Sequence of chain 6.A:
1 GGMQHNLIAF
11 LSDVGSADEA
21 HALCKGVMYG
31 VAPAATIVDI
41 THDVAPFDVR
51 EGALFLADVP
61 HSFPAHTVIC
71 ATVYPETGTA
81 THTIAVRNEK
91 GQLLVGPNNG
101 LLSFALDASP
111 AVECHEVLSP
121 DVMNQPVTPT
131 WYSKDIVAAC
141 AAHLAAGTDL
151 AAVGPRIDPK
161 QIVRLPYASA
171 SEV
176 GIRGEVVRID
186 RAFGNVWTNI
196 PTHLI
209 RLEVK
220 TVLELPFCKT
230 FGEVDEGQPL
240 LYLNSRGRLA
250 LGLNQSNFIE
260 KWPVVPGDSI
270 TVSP

Sequence of chain 4.A:
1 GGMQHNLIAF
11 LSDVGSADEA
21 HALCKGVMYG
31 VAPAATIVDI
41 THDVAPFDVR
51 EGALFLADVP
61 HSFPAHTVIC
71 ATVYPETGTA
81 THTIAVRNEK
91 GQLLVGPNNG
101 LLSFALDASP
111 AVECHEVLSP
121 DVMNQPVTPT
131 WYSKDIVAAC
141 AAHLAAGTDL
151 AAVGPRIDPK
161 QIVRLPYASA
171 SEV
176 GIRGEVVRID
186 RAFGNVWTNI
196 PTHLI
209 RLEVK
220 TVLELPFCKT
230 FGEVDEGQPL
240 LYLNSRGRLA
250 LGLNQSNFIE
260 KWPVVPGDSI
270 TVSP

This protein binds this small molecule.
Small molecule (SMILES): Nc1ncnc2c1ncn2[C@@H]1O[C@H](CCl)[C@@H](O)[C@H]1O

Binding-site contacts:
Ligand atom C3' contacts residue ASP13 of chain 4.A at 3.8 Å.
Ligand atom C6 contacts residue PHE230 of chain 6.A at 3.4 Å (hydrophobic).
Ligand atom N6 contacts residue PHE230 of chain 6.A at 3.4 Å.
Ligand atom C2 contacts residue GLN254 of chain 6.A at 3.6 Å.
Ligand atom N3 contacts residue PRO75 of chain 4.A at 3.4 Å.
Ligand atom N3 contacts residue PHE47 of chain 4.A at 3.6 Å.
Ligand atom C5 contacts residue PHE47 of chain 4.A at 3.3 Å (hydrophobic).
Ligand atom N9 contacts residue PHE230 of chain 6.A at 3.6 Å.
Ligand atom N6 contacts residue ASN190 of chain 6.A at 3.3 Å (h-bond).
Ligand atom C5' contacts residue THR130 of chain 4.A at 3.4 Å.
Ligand atom O3' contacts residue ASP13 of chain 4.A at 3.0 Å (salt-bridge).
Ligand atom N1 contacts residue GLN254 of chain 6.A at 3.0 Å (h-bond).
Ligand atom O4' contacts residue TYR74 of chain 4.A at 3.6 Å.
Ligand atom C2' contacts residue PHE188 of chain 6.A at 3.6 Å (hydrophobic).
Ligand atom C8 contacts residue MET1 of chain 4.C at 3.6 Å (hydrophobic).
Ligand atom C2 contacts residue PRO75 of chain 4.A at 3.7 Å (hydrophobic).
Ligand atom CL contacts residue TRP131 of chain 4.A at 3.5 Å.
Ligand atom N6 contacts residue LEU252 of chain 6.A at 2.9 Å (h-bond).
Ligand atom N3 contacts residue PHE230 of chain 6.A at 3.5 Å.
Ligand atom C2 contacts residue PHE230 of chain 6.A at 3.5 Å (hydrophobic).
Ligand atom CL contacts residue THR130 of chain 4.A at 3.5 Å.
Ligand atom O2' contacts residue TYR74 of chain 4.A at 3.7 Å.
Ligand atom C4 contacts residue PHE230 of chain 6.A at 3.5 Å (hydrophobic).
Ligand atom O2' contacts residue ASP13 of chain 4.A at 2.8 Å (salt-bridge).
Ligand atom O4' contacts residue THR77 of chain 4.A at 3.6 Å.
Ligand atom O3' contacts residue THR72 of chain 4.A at 3.2 Å (h-bond).
Ligand atom C6 contacts residue PHE47 of chain 4.A at 3.5 Å (hydrophobic).
Ligand atom C4 contacts residue PHE47 of chain 4.A at 3.4 Å (hydrophobic).
Ligand atom N7 contacts residue PHE230 of chain 6.A at 3.4 Å.
Ligand atom C4' contacts residue TYR74 of chain 4.A at 3.4 Å (hydrophobic).
Ligand atom C1' contacts residue TYR74 of chain 4.A at 3.7 Å (hydrophobic).
Ligand atom CL contacts residue TYR132 of chain 4.A at 3.1 Å.
Ligand atom CL contacts residue SER133 of chain 4.A at 3.2 Å.
Ligand atom CL contacts residue THR77 of chain 4.A at 3.3 Å.
Ligand atom N7 contacts residue ASN190 of chain 6.A at 3.4 Å (h-bond).
Ligand atom N1 contacts residue PHE47 of chain 4.A at 3.7 Å.
Ligand atom C5 contacts residue PHE230 of chain 6.A at 3.6 Å (hydrophobic).
Ligand atom C8 contacts residue PHE230 of chain 6.A at 3.8 Å (hydrophobic).
Ligand atom N1 contacts residue PHE230 of chain 6.A at 3.4 Å.
Ligand atom O3' contacts residue TYR74 of chain 4.A at 3.1 Å (h-bond).